Sequence of chain 1.B:
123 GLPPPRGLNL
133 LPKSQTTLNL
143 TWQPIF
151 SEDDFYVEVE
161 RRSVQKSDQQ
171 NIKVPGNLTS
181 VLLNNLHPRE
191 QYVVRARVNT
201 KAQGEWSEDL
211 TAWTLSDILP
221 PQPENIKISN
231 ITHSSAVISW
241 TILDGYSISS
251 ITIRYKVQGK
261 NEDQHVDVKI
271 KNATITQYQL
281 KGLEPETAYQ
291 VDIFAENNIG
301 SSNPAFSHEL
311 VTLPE

A small-molecule ligand and the protein it binds are described below.
Small molecule (SMILES): CC(=O)N[C@@H]1[C@@H](O)[C@H](O)[C@@H](CO)O[C@H]1O

Binding-site contacts:
Ligand atom C7 contacts residue ASN177 of chain 1.B at 3.5 Å.
Ligand atom C4 contacts residue ASN177 of chain 1.B at 4.3 Å.
Ligand atom O5 contacts residue ASN177 of chain 1.B at 2.4 Å (h-bond).
Ligand atom C3 contacts residue ASN177 of chain 1.B at 3.8 Å.
Ligand atom C8 contacts residue ASN177 of chain 1.B at 3.8 Å.
Ligand atom C5 contacts residue ASN177 of chain 1.B at 3.6 Å.
Ligand atom O7 contacts residue ASN177 of chain 1.B at 4.0 Å.
Ligand atom C2 contacts residue ASN177 of chain 1.B at 2.6 Å.
Ligand atom C1 contacts residue ASN177 of chain 1.B at 1.4 Å.
Ligand atom N2 contacts residue ASN177 of chain 1.B at 3.0 Å (h-bond).